Binding-site contacts:
Ligand atom C1 contacts residue ASN100 of chain 1.B at 1.5 Å.
Ligand atom C3 contacts residue ASN100 of chain 1.B at 3.9 Å.
Ligand atom O7 contacts residue LEU122 of chain 1.B at 3.2 Å.
Ligand atom C8 contacts residue ASN100 of chain 1.B at 4.5 Å.
Ligand atom O6 contacts residue SER102 of chain 1.B at 3.6 Å.
Ligand atom C8 contacts residue NAG1 of chain 1.KB at 3.5 Å.
Ligand atom O7 contacts residue PRO99 of chain 1.B at 3.1 Å.
Ligand atom C5 contacts residue ASN100 of chain 1.B at 3.9 Å.
Ligand atom C3 contacts residue LEU103 of chain 1.B at 4.5 Å (hydrophobic).
Ligand atom C4 contacts residue LEU103 of chain 1.B at 4.1 Å (hydrophobic).
Ligand atom O3 contacts residue LEU103 of chain 1.B at 4.4 Å.
Ligand atom C4 contacts residue ASN100 of chain 1.B at 4.4 Å.
Ligand atom C7 contacts residue ASN100 of chain 1.B at 3.4 Å.
Ligand atom C7 contacts residue PRO99 of chain 1.B at 3.9 Å (hydrophobic).
Ligand atom C2 contacts residue ASN100 of chain 1.B at 2.6 Å.
Ligand atom N2 contacts residue ASN100 of chain 1.B at 2.9 Å (h-bond).
Ligand atom C7 contacts residue NAG1 of chain 1.KB at 4.1 Å.
Ligand atom O7 contacts residue LEU103 of chain 1.B at 4.2 Å.
Ligand atom N2 contacts residue NAG1 of chain 1.KB at 4.4 Å.
Ligand atom C1 contacts residue SER102 of chain 1.B at 4.1 Å.
Ligand atom O5 contacts residue LEU103 of chain 1.B at 4.2 Å.
Ligand atom O5 contacts residue SER102 of chain 1.B at 3.1 Å.
Ligand atom O3 contacts residue NAG1 of chain 1.KB at 4.4 Å.
Ligand atom C8 contacts residue PRO99 of chain 1.B at 3.8 Å (hydrophobic).
Ligand atom C5 contacts residue SER102 of chain 1.B at 4.2 Å.
Ligand atom C7 contacts residue LEU122 of chain 1.B at 3.9 Å (hydrophobic).
Ligand atom C6 contacts residue LEU103 of chain 1.B at 4.3 Å (hydrophobic).
Ligand atom O5 contacts residue ASN100 of chain 1.B at 2.5 Å (h-bond).
Ligand atom O7 contacts residue ASN100 of chain 1.B at 3.1 Å (h-bond).
Ligand atom O3 contacts residue LEU122 of chain 1.B at 4.5 Å.
Ligand atom C2 contacts residue LEU103 of chain 1.B at 4.0 Å (hydrophobic).
Ligand atom C6 contacts residue SER102 of chain 1.B at 3.9 Å.

This small molecule binds to this protein.
Small molecule (SMILES): CC(=O)N[C@@H]1[C@@H](O)[C@H](O)[C@@H](CO)O[C@H]1O

Sequence of chain 1.B:
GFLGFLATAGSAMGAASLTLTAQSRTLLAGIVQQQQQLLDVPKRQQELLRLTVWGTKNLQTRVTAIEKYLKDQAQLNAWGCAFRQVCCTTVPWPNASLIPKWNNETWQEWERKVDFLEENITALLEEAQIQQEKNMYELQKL